A protein and the small-molecule ligand that binds it are described below.
Small molecule (SMILES): CC(=O)N[C@@H]1[C@@H](O[C@@H]2O[C@@H](C)[C@@H](O)[C@@H](O)[C@@H]2O)[C@H](O[C@@H]2O[C@H](CO)[C@H](O)[C@H](O)[C@H]2O[C@@H]2O[C@@H](C)[C@@H](O)[C@@H](O)[C@@H]2O)[C@@H](CO)O[C@H]1O

Sequence of chain 1.B:
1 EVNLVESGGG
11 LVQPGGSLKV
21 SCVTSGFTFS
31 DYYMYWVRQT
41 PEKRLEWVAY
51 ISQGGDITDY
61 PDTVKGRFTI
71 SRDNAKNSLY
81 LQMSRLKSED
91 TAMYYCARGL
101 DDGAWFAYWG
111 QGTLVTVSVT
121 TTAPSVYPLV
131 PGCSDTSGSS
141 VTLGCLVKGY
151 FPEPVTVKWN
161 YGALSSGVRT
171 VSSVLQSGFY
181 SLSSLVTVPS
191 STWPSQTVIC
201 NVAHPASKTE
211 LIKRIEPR

Binding-site contacts:
Ligand atom C6 contacts residue TYR35 of chain 1.B at 3.6 Å (hydrophobic).
Ligand atom O3 contacts residue TYR35 of chain 1.B at 2.7 Å (h-bond).
Ligand atom O6 contacts residue TRP105 of chain 1.B at 3.7 Å.
Ligand atom O1 contacts residue NON1 of chain 1.D at 1.4 Å.
Ligand atom O6 contacts residue TYR35 of chain 1.B at 2.7 Å (h-bond).
Ligand atom O7 contacts residue TYR33 of chain 1.B at 3.2 Å (h-bond).
Ligand atom C8 contacts residue TYR32 of chain 1.B at 3.3 Å (hydrophobic).
Ligand atom O3 contacts residue ALA104 of chain 1.B at 3.0 Å (h-bond).
Ligand atom O5 contacts residue NON1 of chain 1.D at 2.9 Å.
Ligand atom C1 contacts residue HIS31 of chain 1.A at 3.8 Å.
Ligand atom C2 contacts residue LEU100 of chain 1.B at 3.6 Å (hydrophobic).
Ligand atom C2 contacts residue TYR33 of chain 1.B at 3.9 Å (hydrophobic).
Ligand atom O7 contacts residue TYR32 of chain 1.B at 3.2 Å.
Ligand atom C4 contacts residue TYR33 of chain 1.B at 3.8 Å (hydrophobic).
Ligand atom O7 contacts residue GLN53 of chain 1.B at 3.6 Å.
Ligand atom C6 contacts residue TRP105 of chain 1.B at 3.7 Å (hydrophobic).
Ligand atom C3 contacts residue TYR35 of chain 1.B at 3.3 Å (hydrophobic).
Ligand atom C4 contacts residue TRP105 of chain 1.B at 3.6 Å (hydrophobic).
Ligand atom C5 contacts residue TYR33 of chain 1.B at 3.8 Å (hydrophobic).
Ligand atom C3 contacts residue ALA104 of chain 1.B at 3.9 Å (hydrophobic).
Ligand atom O4 contacts residue TRP105 of chain 1.B at 3.3 Å.
Ligand atom O5 contacts residue TYR33 of chain 1.B at 3.6 Å.
Ligand atom C2 contacts residue NON1 of chain 1.D at 3.7 Å.
Ligand atom O4 contacts residue TRP105 of chain 1.B at 3.1 Å.
Ligand atom N2 contacts residue NON1 of chain 1.D at 3.9 Å.
Ligand atom C6 contacts residue TYR33 of chain 1.B at 3.9 Å (hydrophobic).
Ligand atom C2 contacts residue HIS31 of chain 1.A at 3.9 Å.
Ligand atom C6 contacts residue TYR33 of chain 1.B at 3.4 Å (hydrophobic).
Ligand atom C7 contacts residue ASP31 of chain 1.B at 3.9 Å.
Ligand atom C8 contacts residue ASP101 of chain 1.B at 3.8 Å.
Ligand atom O2 contacts residue HIS31 of chain 1.A at 3.6 Å.
Ligand atom O3 contacts residue HIS31 of chain 1.A at 2.7 Å.
Ligand atom O4 contacts residue GLY103 of chain 1.B at 3.6 Å.
Ligand atom C8 contacts residue ASP31 of chain 1.B at 3.9 Å.
Ligand atom O4 contacts residue ALA104 of chain 1.B at 3.4 Å (h-bond).
Ligand atom O1 contacts residue GLN53 of chain 1.B at 2.8 Å (h-bond).
Ligand atom C1 contacts residue NON1 of chain 1.D at 2.4 Å.
Ligand atom C6 contacts residue TYR37 of chain 1.A at 3.4 Å (hydrophobic).
Ligand atom O7 contacts residue ASP31 of chain 1.B at 3.6 Å.
Ligand atom O3 contacts residue TRP105 of chain 1.B at 3.7 Å.

Sequence of chain 1.A:
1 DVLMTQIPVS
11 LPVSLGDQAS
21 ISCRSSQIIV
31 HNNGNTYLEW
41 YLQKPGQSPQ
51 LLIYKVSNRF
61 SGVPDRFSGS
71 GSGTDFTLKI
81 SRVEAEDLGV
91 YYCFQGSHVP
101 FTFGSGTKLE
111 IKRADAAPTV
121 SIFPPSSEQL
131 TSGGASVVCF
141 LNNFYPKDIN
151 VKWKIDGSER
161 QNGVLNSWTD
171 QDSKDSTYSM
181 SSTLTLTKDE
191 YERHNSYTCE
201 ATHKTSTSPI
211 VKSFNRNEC